Binding-site contacts:
Ligand atom C6 contacts residue PHE606 of chain 1.C at 3.5 Å (hydrophobic).
Ligand atom C8 contacts residue TYR636 of chain 1.B at 3.6 Å (hydrophobic).
Ligand atom C4 contacts residue VAL637 of chain 1.B at 4.3 Å (hydrophobic).
Ligand atom C12 contacts residue ILE641 of chain 1.B at 4.0 Å (hydrophobic).
Ligand atom O4 contacts residue TYR636 of chain 1.B at 4.0 Å.
Ligand atom O4 contacts residue TRP611 of chain 1.C at 4.1 Å.
Ligand atom C14 contacts residue ILE641 of chain 1.B at 3.1 Å (hydrophobic).
Ligand atom C5 contacts residue ASN633 of chain 1.B at 3.6 Å.
Ligand atom C9 contacts residue PHE610 of chain 1.C at 3.9 Å (hydrophobic).
Ligand atom O4 contacts residue PHE610 of chain 1.C at 3.1 Å.
Ligand atom O contacts residue LYS607 of chain 1.C at 3.5 Å (salt-bridge).
Ligand atom O2 contacts residue TRP611 of chain 1.C at 3.4 Å (h-bond).
Ligand atom C2 contacts residue VAL637 of chain 1.B at 4.3 Å (hydrophobic).
Ligand atom C7 contacts residue PHE606 of chain 1.C at 4.1 Å (hydrophobic).
Ligand atom C8 contacts residue TRP611 of chain 1.C at 4.3 Å (hydrophobic).
Ligand atom C9 contacts residue TYR636 of chain 1.B at 4.5 Å (hydrophobic).
Ligand atom O4 contacts residue GLY640 of chain 1.B at 4.2 Å.
Ligand atom O contacts residue ASN633 of chain 1.B at 3.0 Å (h-bond).
Ligand atom C5 contacts residue LYS607 of chain 1.C at 4.1 Å.
Ligand atom C2 contacts residue PHE606 of chain 1.C at 4.4 Å (hydrophobic).
Ligand atom C10 contacts residue VAL637 of chain 1.B at 4.4 Å (hydrophobic).
Ligand atom C7 contacts residue TYR636 of chain 1.B at 4.3 Å (hydrophobic).
Ligand atom C4 contacts residue ASN633 of chain 1.B at 3.6 Å.
Ligand atom C13 contacts residue ILE641 of chain 1.B at 3.9 Å (hydrophobic).
Ligand atom O1 contacts residue LYS607 of chain 1.C at 3.9 Å.
Ligand atom O3 contacts residue PHE606 of chain 1.C at 3.5 Å.
Ligand atom C13 contacts residue PHE610 of chain 1.C at 4.4 Å (hydrophobic).
Ligand atom C7 contacts residue VAL637 of chain 1.B at 4.4 Å (hydrophobic).
Ligand atom O2 contacts residue PHE610 of chain 1.C at 3.8 Å.
Ligand atom C11 contacts residue PHE610 of chain 1.C at 3.5 Å (hydrophobic).

Sequence of chain 1.B:
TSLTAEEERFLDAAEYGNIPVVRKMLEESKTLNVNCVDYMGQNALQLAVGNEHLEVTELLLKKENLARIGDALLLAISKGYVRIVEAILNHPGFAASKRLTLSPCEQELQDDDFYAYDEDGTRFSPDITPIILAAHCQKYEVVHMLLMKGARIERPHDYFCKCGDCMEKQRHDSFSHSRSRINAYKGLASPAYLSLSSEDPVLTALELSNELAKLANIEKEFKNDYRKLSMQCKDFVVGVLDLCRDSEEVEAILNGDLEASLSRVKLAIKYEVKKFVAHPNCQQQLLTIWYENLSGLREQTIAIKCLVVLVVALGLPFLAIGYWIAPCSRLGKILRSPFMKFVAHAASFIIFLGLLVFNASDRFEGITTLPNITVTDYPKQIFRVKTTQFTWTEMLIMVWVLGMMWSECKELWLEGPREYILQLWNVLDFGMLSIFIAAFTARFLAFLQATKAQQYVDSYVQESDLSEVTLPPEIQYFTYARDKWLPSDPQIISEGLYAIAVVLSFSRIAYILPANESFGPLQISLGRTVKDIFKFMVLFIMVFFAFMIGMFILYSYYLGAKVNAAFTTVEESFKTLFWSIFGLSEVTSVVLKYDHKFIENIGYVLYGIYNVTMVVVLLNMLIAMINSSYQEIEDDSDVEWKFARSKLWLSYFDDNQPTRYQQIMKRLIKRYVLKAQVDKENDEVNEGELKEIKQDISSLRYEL

Sequence of chain 1.C:
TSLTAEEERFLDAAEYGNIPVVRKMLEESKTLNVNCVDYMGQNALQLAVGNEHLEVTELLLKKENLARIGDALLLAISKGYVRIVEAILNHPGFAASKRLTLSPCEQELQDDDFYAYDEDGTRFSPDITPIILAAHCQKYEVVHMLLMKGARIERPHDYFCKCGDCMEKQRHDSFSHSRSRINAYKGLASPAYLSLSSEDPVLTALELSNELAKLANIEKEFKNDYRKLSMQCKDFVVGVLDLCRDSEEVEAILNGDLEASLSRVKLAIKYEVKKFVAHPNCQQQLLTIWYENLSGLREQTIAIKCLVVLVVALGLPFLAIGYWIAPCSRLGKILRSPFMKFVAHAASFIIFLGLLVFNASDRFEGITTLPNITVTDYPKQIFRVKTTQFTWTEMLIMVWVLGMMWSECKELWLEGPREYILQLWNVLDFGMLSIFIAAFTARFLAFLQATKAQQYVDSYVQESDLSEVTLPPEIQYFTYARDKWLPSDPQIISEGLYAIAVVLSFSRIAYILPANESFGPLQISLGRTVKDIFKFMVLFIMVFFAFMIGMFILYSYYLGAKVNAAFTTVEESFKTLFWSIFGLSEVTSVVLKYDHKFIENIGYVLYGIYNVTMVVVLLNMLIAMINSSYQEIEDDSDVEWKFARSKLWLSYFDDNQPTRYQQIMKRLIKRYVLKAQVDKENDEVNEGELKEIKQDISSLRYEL

This protein binds this small molecule.
Small molecule (SMILES): CCCCCC(=O)OC[C@@H](CO)OC(=O)CCCCC